Sequence of chain 1.BA:
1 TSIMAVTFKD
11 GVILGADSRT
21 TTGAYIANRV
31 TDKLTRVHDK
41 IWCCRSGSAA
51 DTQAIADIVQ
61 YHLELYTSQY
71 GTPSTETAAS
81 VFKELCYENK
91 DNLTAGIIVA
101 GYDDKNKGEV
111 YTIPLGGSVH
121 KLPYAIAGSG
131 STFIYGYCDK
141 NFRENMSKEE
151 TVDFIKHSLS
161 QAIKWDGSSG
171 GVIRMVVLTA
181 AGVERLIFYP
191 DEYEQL

Binding-site contacts:
Ligand atom C10 contacts residue THR1 of chain 1.BA at 2.9 Å.
Ligand atom C4 contacts residue SER168 of chain 1.BA at 3.0 Å.
Ligand atom C20 contacts residue THR21 of chain 1.BA at 3.0 Å.
Ligand atom O17 contacts residue THR20 of chain 1.BA at 3.3 Å.
Ligand atom C4 contacts residue THR21 of chain 1.BA at 3.7 Å.
Ligand atom N8 contacts residue GLY47 of chain 1.BA at 2.9 Å (h-bond).
Ligand atom C16 contacts residue GLY47 of chain 1.BA at 3.6 Å.
Ligand atom O7 contacts residue GLY47 of chain 1.BA at 3.6 Å.
Ligand atom C11 contacts residue GLY47 of chain 1.BA at 3.5 Å.
Ligand atom O19 contacts residue SER46 of chain 1.BA at 3.8 Å.
Ligand atom O2 contacts residue THR1 of chain 1.BA at 3.3 Å (h-bond).
Ligand atom C15 contacts residue GLY47 of chain 1.BA at 3.8 Å.
Ligand atom C16 contacts residue SER46 of chain 1.BA at 3.5 Å.
Ligand atom C14 contacts residue ARG45 of chain 1.BA at 3.4 Å.
Ligand atom C5 contacts residue THR21 of chain 1.BA at 3.3 Å.
Ligand atom C3 contacts residue THR1 of chain 1.BA at 3.3 Å.
Ligand atom C9 contacts residue THR1 of chain 1.BA at 2.5 Å.
Ligand atom C4 contacts residue ARG19 of chain 1.BA at 3.5 Å.
Ligand atom C15 contacts residue ARG45 of chain 1.BA at 3.3 Å.
Ligand atom O17 contacts residue THR21 of chain 1.BA at 3.6 Å (h-bond).
Ligand atom C15 contacts residue SER46 of chain 1.BA at 3.5 Å.
Ligand atom C1 contacts residue SER168 of chain 1.BA at 3.4 Å.
Ligand atom C11 contacts residue THR1 of chain 1.BA at 3.6 Å.
Ligand atom C13 contacts residue THR20 of chain 1.BA at 3.7 Å.
Ligand atom C12 contacts residue THR20 of chain 1.BA at 3.3 Å.
Ligand atom C6 contacts residue GLY47 of chain 1.BA at 3.6 Å.
Ligand atom C18 contacts residue THR1 of chain 1.BA at 1.4 Å.
Ligand atom O19 contacts residue GLY47 of chain 1.BA at 3.1 Å (h-bond).
Ligand atom C13 contacts residue ALA49 of chain 1.BA at 3.7 Å (hydrophobic).
Ligand atom C15 contacts residue THR52 of chain 1.BA at 4.0 Å.
Ligand atom C4 contacts residue THR1 of chain 1.BA at 3.5 Å.
Ligand atom O2 contacts residue SER168 of chain 1.BA at 4.0 Å.
Ligand atom C16 contacts residue THR1 of chain 1.BA at 3.3 Å.
Ligand atom O19 contacts residue THR1 of chain 1.BA at 2.3 Å (h-bond).
Ligand atom N8 contacts residue THR1 of chain 1.BA at 3.7 Å.
Ligand atom C10 contacts residue ARG19 of chain 1.BA at 3.8 Å.
Ligand atom O2 contacts residue SER129 of chain 1.BA at 4.0 Å.
Ligand atom O17 contacts residue ARG19 of chain 1.BA at 3.9 Å.
Ligand atom C12 contacts residue ALA49 of chain 1.BA at 3.8 Å (hydrophobic).
Ligand atom C16 contacts residue ARG45 of chain 1.BA at 3.6 Å.

The protein below binds the small molecule below.
Small molecule (SMILES): C[C@]12OCC[C@H]1C(=O)N[C@]2(C=O)[C@@H](O)[C@@H]1C=CCCC1